Binding-site contacts:
Ligand atom O18 contacts residue TYR515 of chain 1.A at 3.3 Å.
Ligand atom C7 contacts residue TRT1 of chain 1.W at 3.9 Å.
Ligand atom C12 contacts residue TYR515 of chain 1.A at 3.7 Å (hydrophobic).
Ligand atom C16 contacts residue TRP514 of chain 1.A at 4.1 Å (hydrophobic).
Ligand atom C3 contacts residue PHE506 of chain 1.B at 3.5 Å (hydrophobic).
Ligand atom C5 contacts residue PHE506 of chain 1.B at 3.7 Å (hydrophobic).
Ligand atom C10 contacts residue TRP499 of chain 1.B at 4.3 Å (hydrophobic).
Ligand atom C11 contacts residue TRP499 of chain 1.B at 3.6 Å (hydrophobic).
Ligand atom C7 contacts residue PHE506 of chain 1.B at 4.2 Å (hydrophobic).
Ligand atom C16 contacts residue TYR515 of chain 1.A at 3.1 Å (hydrophobic).
Ligand atom C14 contacts residue TRP499 of chain 1.B at 4.3 Å (hydrophobic).
Ligand atom C7 contacts residue ARG502 of chain 1.B at 4.0 Å.
Ligand atom C17 contacts residue TYR515 of chain 1.A at 4.0 Å (hydrophobic).
Ligand atom C11 contacts residue PHE503 of chain 1.B at 3.9 Å (hydrophobic).
Ligand atom C20 contacts residue TRP514 of chain 1.A at 4.2 Å (hydrophobic).
Ligand atom O18 contacts residue TRP499 of chain 1.B at 4.0 Å.
Ligand atom C3 contacts residue ILE507 of chain 1.B at 4.3 Å (hydrophobic).
Ligand atom C8 contacts residue TRT1 of chain 1.W at 4.1 Å.
Ligand atom C10 contacts residue ARG502 of chain 1.B at 4.3 Å.
Ligand atom C12 contacts residue TRP499 of chain 1.B at 3.6 Å (hydrophobic).
Ligand atom C4 contacts residue PHE503 of chain 1.B at 4.4 Å (hydrophobic).
Ligand atom C7 contacts residue ILE493 of chain 1.B at 3.7 Å (hydrophobic).
Ligand atom C10 contacts residue PHE503 of chain 1.B at 3.7 Å (hydrophobic).
Ligand atom C1 contacts residue PHE506 of chain 1.B at 4.1 Å (hydrophobic).
Ligand atom C19 contacts residue TYR515 of chain 1.A at 3.9 Å (hydrophobic).
Ligand atom C11 contacts residue TYR515 of chain 1.A at 3.3 Å (hydrophobic).
Ligand atom C10 contacts residue TYR515 of chain 1.A at 4.4 Å (hydrophobic).
Ligand atom C13 contacts residue TRP499 of chain 1.B at 3.8 Å (hydrophobic).
Ligand atom O15 contacts residue TRP499 of chain 1.B at 3.5 Å.
Ligand atom C2 contacts residue PHE506 of chain 1.B at 3.8 Å (hydrophobic).
Ligand atom O15 contacts residue TYR515 of chain 1.A at 3.3 Å (h-bond).
Ligand atom C3 contacts residue PHE503 of chain 1.B at 3.8 Å (hydrophobic).

This small molecule binds to this protein.
Small molecule (SMILES): COCCOCCOCCOc1ccc(C(C)(C)CC(C)(C)C)cc1

Sequence of chain 1.A:
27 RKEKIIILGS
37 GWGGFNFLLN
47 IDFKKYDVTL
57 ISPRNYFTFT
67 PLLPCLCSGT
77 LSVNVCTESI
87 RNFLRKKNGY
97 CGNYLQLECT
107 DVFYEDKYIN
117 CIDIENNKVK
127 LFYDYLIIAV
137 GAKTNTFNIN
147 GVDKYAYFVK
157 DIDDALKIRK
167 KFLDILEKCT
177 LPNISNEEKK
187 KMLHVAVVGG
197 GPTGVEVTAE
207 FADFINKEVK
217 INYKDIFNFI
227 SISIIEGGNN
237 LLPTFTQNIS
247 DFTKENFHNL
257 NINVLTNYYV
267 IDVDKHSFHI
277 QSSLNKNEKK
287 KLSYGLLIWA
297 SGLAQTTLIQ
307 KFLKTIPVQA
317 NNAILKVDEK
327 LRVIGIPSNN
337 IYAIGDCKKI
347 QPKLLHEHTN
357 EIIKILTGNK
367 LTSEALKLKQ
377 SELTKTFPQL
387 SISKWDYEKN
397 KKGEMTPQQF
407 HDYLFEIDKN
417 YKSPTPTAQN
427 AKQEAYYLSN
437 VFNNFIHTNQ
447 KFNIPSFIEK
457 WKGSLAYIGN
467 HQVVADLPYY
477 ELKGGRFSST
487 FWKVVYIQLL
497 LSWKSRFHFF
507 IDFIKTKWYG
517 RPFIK

Sequence of chain 1.B:
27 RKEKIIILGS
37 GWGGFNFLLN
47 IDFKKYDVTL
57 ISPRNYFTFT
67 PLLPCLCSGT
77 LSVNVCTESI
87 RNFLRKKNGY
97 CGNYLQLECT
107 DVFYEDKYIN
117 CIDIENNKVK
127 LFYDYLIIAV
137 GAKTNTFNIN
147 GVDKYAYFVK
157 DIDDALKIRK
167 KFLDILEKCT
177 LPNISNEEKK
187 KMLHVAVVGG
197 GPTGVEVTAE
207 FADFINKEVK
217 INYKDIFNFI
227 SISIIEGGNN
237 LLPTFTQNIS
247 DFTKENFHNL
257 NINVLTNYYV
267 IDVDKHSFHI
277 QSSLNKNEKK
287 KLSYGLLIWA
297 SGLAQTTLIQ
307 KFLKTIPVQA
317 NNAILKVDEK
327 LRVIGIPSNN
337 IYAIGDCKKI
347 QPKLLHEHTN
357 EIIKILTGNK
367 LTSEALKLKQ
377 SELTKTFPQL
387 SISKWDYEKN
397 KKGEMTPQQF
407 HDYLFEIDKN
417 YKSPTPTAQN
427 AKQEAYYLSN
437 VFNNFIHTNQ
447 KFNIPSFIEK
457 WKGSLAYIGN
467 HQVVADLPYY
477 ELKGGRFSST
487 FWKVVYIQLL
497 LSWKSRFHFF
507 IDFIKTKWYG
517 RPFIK